A protein and the small-molecule ligand that binds it are described below.
Small molecule (SMILES): CC(=O)N[C@H]1[C@H](O[C@H]2[C@H](O)[C@@H](NC(C)=O)CO[C@@H]2CO)O[C@H](CO)[C@@H](O[C@@H]2O[C@H](CO[C@H]3O[C@H](CO)[C@@H](O)[C@H](O)[C@@H]3O)[C@@H](O)[C@H](O[C@H]3O[C@H](CO)[C@@H](O)[C@H](O)[C@@H]3O)[C@@H]2O)[C@@H]1O

Sequence of chain 1.B:
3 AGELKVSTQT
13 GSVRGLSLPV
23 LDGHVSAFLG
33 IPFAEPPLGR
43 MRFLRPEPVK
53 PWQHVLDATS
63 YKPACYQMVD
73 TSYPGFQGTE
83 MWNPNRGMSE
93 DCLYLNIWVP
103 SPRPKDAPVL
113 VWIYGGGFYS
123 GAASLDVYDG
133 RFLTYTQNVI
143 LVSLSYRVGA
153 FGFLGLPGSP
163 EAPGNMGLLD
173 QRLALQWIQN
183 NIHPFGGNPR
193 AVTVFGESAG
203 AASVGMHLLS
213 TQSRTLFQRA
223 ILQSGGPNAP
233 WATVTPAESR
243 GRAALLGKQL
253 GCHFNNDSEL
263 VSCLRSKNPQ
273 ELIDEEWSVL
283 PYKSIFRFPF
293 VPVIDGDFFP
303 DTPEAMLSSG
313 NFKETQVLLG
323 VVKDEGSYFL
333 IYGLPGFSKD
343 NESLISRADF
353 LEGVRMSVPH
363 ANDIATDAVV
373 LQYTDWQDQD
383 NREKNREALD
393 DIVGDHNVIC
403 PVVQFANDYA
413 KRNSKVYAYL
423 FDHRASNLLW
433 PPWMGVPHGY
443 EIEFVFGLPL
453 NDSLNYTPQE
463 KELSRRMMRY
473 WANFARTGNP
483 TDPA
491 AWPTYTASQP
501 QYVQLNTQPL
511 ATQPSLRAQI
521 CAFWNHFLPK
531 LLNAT

Binding-site contacts:
Ligand atom O6 contacts residue ASP128 of chain 1.B at 4.0 Å.
Ligand atom O7 contacts residue PHE134 of chain 1.B at 3.9 Å.
Ligand atom N2 contacts residue ASN453 of chain 1.B at 2.8 Å (h-bond).
Ligand atom N2 contacts residue ARG133 of chain 1.B at 3.9 Å.
Ligand atom O6 contacts residue ARG133 of chain 1.B at 3.2 Å (salt-bridge).
Ligand atom C4 contacts residue THR61 of chain 1.B at 3.4 Å.
Ligand atom O4 contacts residue LEU18 of chain 1.B at 4.0 Å.
Ligand atom C1 contacts residue SER455 of chain 1.B at 4.0 Å.
Ligand atom O5 contacts residue ARG133 of chain 1.B at 4.3 Å.
Ligand atom C4 contacts residue LEU18 of chain 1.B at 4.1 Å (hydrophobic).
Ligand atom C8 contacts residue PHE134 of chain 1.B at 3.6 Å (hydrophobic).
Ligand atom C8 contacts residue ARG133 of chain 1.B at 3.6 Å.
Ligand atom C2 contacts residue ASN453 of chain 1.B at 2.4 Å.
Ligand atom C6 contacts residue LEU18 of chain 1.B at 3.8 Å (hydrophobic).
Ligand atom O3 contacts residue ARG133 of chain 1.B at 2.8 Å (salt-bridge).
Ligand atom C5 contacts residue SER455 of chain 1.B at 4.3 Å.
Ligand atom C4 contacts residue SER62 of chain 1.B at 4.1 Å.
Ligand atom C7 contacts residue ARG133 of chain 1.B at 3.4 Å.
Ligand atom C2 contacts residue ARG133 of chain 1.B at 4.0 Å.
Ligand atom O4 contacts residue SER62 of chain 1.B at 3.5 Å.
Ligand atom O4 contacts residue THR61 of chain 1.B at 2.6 Å (h-bond).
Ligand atom C3 contacts residue ARG133 of chain 1.B at 3.9 Å.
Ligand atom C3 contacts residue THR61 of chain 1.B at 4.2 Å.
Ligand atom C4 contacts residue ASN453 of chain 1.B at 4.2 Å.
Ligand atom C1 contacts residue ASN453 of chain 1.B at 1.4 Å.
Ligand atom O4 contacts residue ARG88 of chain 1.B at 4.3 Å.
Ligand atom O3 contacts residue SER62 of chain 1.B at 2.7 Å (h-bond).
Ligand atom O7 contacts residue ARG133 of chain 1.B at 2.8 Å (salt-bridge).
Ligand atom C3 contacts residue SER62 of chain 1.B at 3.6 Å.
Ligand atom C6 contacts residue LEU456 of chain 1.B at 4.1 Å (hydrophobic).
Ligand atom O5 contacts residue SER455 of chain 1.B at 4.0 Å.
Ligand atom C5 contacts residue ASN453 of chain 1.B at 3.6 Å.
Ligand atom O2 contacts residue ARG88 of chain 1.B at 3.5 Å (salt-bridge).
Ligand atom C7 contacts residue PHE134 of chain 1.B at 3.9 Å (hydrophobic).
Ligand atom O3 contacts residue THR61 of chain 1.B at 3.8 Å.
Ligand atom C7 contacts residue ASN453 of chain 1.B at 3.5 Å.
Ligand atom C3 contacts residue ASN453 of chain 1.B at 3.7 Å.
Ligand atom O7 contacts residue ASN453 of chain 1.B at 3.9 Å.
Ligand atom O5 contacts residue ASN453 of chain 1.B at 2.3 Å (h-bond).
Ligand atom O5 contacts residue LEU456 of chain 1.B at 3.9 Å.